Sequence of chain 1.A:
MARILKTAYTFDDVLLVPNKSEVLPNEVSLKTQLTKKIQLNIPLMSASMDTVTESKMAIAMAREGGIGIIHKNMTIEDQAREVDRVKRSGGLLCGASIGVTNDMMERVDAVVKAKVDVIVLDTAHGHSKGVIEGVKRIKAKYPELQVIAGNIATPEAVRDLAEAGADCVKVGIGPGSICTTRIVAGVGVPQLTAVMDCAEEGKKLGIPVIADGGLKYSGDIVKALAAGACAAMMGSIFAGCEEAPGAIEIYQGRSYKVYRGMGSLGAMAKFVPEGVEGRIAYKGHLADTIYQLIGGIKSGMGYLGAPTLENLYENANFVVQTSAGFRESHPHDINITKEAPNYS

This protein binds this small molecule.
Small molecule (SMILES): C[C@@H](Oc1cc[n+]([O-])c2ccccc12)c1cn(-c2ccc(Cl)cc2)nn1

Sequence of chain 1.B:
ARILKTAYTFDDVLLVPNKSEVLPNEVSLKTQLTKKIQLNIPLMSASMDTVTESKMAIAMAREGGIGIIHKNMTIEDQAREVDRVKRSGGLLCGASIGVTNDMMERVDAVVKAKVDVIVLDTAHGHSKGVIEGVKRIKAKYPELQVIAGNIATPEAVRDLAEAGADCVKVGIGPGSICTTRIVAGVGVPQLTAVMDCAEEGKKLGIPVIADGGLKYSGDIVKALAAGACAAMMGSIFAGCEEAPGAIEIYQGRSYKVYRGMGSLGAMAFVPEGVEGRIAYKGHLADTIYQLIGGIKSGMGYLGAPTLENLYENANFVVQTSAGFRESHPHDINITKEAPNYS

Binding-site contacts:
Ligand atom C2 contacts residue GLY266 of chain 1.B at 3.5 Å.
Ligand atom C15 contacts residue GLU290 of chain 1.B at 3.1 Å.
Ligand atom C20 contacts residue SER315 of chain 1.A at 3.8 Å.
Ligand atom CL1 contacts residue TYR319 of chain 1.A at 3.7 Å.
Ligand atom C16 contacts residue PHE287 of chain 1.B at 4.0 Å (hydrophobic).
Ligand atom C8 contacts residue IMP1 of chain 1.K at 3.5 Å.
Ligand atom C20 contacts residue PRO28 of chain 1.A at 3.6 Å (hydrophobic).
Ligand atom C19 contacts residue PRO28 of chain 1.A at 3.9 Å (hydrophobic).
Ligand atom C12 contacts residue VAL288 of chain 1.B at 3.3 Å (hydrophobic).
Ligand atom C21 contacts residue SER315 of chain 1.A at 3.8 Å.
Ligand atom C7 contacts residue IMP1 of chain 1.K at 3.8 Å.
Ligand atom C7 contacts residue ALA127 of chain 1.B at 3.5 Å (hydrophobic).
Ligand atom C8 contacts residue THR184 of chain 1.B at 3.5 Å.
Ligand atom C8 contacts residue ALA127 of chain 1.B at 3.5 Å (hydrophobic).
Ligand atom N3 contacts residue GLU290 of chain 1.B at 4.0 Å.
Ligand atom C9 contacts residue IMP1 of chain 1.K at 3.4 Å.
Ligand atom CL1 contacts residue HIS128 of chain 1.B at 3.6 Å.
Ligand atom C16 contacts residue GLU290 of chain 1.B at 4.0 Å.
Ligand atom C12 contacts residue GLU290 of chain 1.B at 3.9 Å.
Ligand atom C2 contacts residue MET265 of chain 1.B at 3.6 Å (hydrophobic).
Ligand atom C21 contacts residue GLU290 of chain 1.B at 3.1 Å.
Ligand atom N1 contacts residue PHE287 of chain 1.B at 3.5 Å.
Ligand atom N2 contacts residue PHE287 of chain 1.B at 3.2 Å.
Ligand atom C1 contacts residue GLY266 of chain 1.B at 3.6 Å.
Ligand atom N3 contacts residue PHE287 of chain 1.B at 3.6 Å.
Ligand atom C7 contacts residue GLU290 of chain 1.B at 3.4 Å.
Ligand atom O1 contacts residue GLU290 of chain 1.B at 3.9 Å.
Ligand atom CL1 contacts residue GLY318 of chain 1.A at 3.2 Å.
Ligand atom C9 contacts residue ALA127 of chain 1.B at 3.8 Å (hydrophobic).
Ligand atom C10 contacts residue IMP1 of chain 1.K at 3.9 Å.
Ligand atom O1 contacts residue GLY266 of chain 1.B at 3.6 Å.
Ligand atom C8 contacts residue TYR319 of chain 1.A at 4.0 Å (hydrophobic).
Ligand atom C8 contacts residue GLU290 of chain 1.B at 3.7 Å.
Ligand atom C16 contacts residue ALA127 of chain 1.B at 3.8 Å (hydrophobic).
Ligand atom C6 contacts residue ALA127 of chain 1.B at 3.8 Å (hydrophobic).
Ligand atom C20 contacts residue GLU290 of chain 1.B at 4.0 Å.
Ligand atom C12 contacts residue MET271 of chain 1.B at 3.7 Å (hydrophobic).
Ligand atom C3 contacts residue MET265 of chain 1.B at 3.7 Å (hydrophobic).
Ligand atom C11 contacts residue MET271 of chain 1.B at 3.7 Å (hydrophobic).
Ligand atom C20 contacts residue TYR319 of chain 1.A at 4.0 Å (hydrophobic).